Sequence of chain 54.C:
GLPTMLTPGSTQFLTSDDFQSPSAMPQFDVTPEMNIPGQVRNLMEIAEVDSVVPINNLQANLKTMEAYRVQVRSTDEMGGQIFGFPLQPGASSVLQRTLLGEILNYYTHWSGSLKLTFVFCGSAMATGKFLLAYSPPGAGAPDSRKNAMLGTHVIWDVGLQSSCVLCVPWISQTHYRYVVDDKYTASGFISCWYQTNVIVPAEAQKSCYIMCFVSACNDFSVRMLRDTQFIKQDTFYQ

Sequence of chain 28.A:
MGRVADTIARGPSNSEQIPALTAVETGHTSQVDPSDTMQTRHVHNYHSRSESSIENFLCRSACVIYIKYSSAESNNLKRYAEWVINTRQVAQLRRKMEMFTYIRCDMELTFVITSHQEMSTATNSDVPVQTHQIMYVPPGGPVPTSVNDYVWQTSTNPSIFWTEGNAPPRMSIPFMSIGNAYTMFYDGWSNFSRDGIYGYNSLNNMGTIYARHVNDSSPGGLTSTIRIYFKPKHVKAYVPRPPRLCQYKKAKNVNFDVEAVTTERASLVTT

Sequence of chain 54.A:
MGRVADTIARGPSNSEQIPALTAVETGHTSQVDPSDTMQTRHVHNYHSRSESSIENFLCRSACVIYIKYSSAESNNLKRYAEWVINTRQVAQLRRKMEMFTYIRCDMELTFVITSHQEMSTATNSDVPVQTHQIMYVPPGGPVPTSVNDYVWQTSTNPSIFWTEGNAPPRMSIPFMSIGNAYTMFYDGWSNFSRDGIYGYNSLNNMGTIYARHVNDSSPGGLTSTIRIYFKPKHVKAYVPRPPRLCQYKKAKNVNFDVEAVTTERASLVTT

A small-molecule ligand and the protein it binds are described below.
Small molecule (SMILES): CCCOc1ccc2cc(S(=O)(=O)Nc3ccc(C(=O)O)cc3)ccc2c1

Binding-site contacts:
Ligand atom O2 contacts residue PHE236 of chain 54.C at 3.4 Å (h-bond).
Ligand atom C5 contacts residue GLN153 of chain 28.A at 3.2 Å.
Ligand atom O2 contacts residue ASP234 of chain 54.C at 3.7 Å.
Ligand atom C6 contacts residue PHE236 of chain 54.C at 3.5 Å (hydrophobic).
Ligand atom C10 contacts residue ASN148 of chain 28.A at 3.7 Å.
Ligand atom C14 contacts residue TYR66 of chain 54.A at 3.4 Å (hydrophobic).
Ligand atom C9 contacts residue ASN148 of chain 28.A at 3.7 Å.
Ligand atom N1 contacts residue GLN153 of chain 28.A at 2.7 Å (h-bond).
Ligand atom C8 contacts residue ASP234 of chain 54.C at 3.3 Å.
Ligand atom N1 contacts residue GLN233 of chain 54.C at 3.3 Å (h-bond).
Ligand atom C15 contacts residue TYR66 of chain 54.A at 3.4 Å (hydrophobic).
Ligand atom C9 contacts residue ASP234 of chain 54.C at 3.6 Å.
Ligand atom N1 contacts residue PHE236 of chain 54.C at 3.6 Å.
Ligand atom C4 contacts residue ASN148 of chain 28.A at 3.3 Å.
Ligand atom O5 contacts residue ARG212 of chain 28.A at 3.3 Å (salt-bridge).
Ligand atom C8 contacts residue ASN148 of chain 28.A at 3.3 Å.
Ligand atom O4 contacts residue ARG212 of chain 28.A at 2.8 Å (salt-bridge).
Ligand atom O5 contacts residue TRP152 of chain 28.A at 3.5 Å (h-bond).
Ligand atom C16 contacts residue PHE236 of chain 54.C at 3.7 Å (hydrophobic).
Ligand atom C13 contacts residue TYR66 of chain 54.A at 3.4 Å (hydrophobic).
Ligand atom C1 contacts residue GLN153 of chain 28.A at 3.4 Å.
Ligand atom O2 contacts residue GLN233 of chain 54.C at 3.0 Å.
Ligand atom S1 contacts residue GLN233 of chain 54.C at 3.7 Å.
Ligand atom O1 contacts residue GLN233 of chain 54.C at 3.5 Å (h-bond).
Ligand atom C4 contacts residue ASP149 of chain 28.A at 3.5 Å.
Ligand atom C2 contacts residue TYR66 of chain 54.A at 3.8 Å (hydrophobic).
Ligand atom C6 contacts residue GLN153 of chain 28.A at 3.2 Å.
Ligand atom C3 contacts residue ASP149 of chain 28.A at 3.5 Å.
Ligand atom O1 contacts residue ASP149 of chain 28.A at 3.6 Å.
Ligand atom C20 contacts residue ARG212 of chain 28.A at 3.4 Å.
Ligand atom O2 contacts residue THR235 of chain 54.C at 3.0 Å.
Ligand atom O4 contacts residue ARG227 of chain 54.A at 3.3 Å (salt-bridge).
Ligand atom O5 contacts residue TYR229 of chain 54.A at 3.8 Å.
Ligand atom C10 contacts residue ASP234 of chain 54.C at 3.8 Å.
Ligand atom O1 contacts residue TYR150 of chain 28.A at 3.0 Å (h-bond).
Ligand atom C3 contacts residue ASN148 of chain 28.A at 3.5 Å.
Ligand atom C16 contacts residue THR235 of chain 54.C at 3.8 Å.
Ligand atom O5 contacts residue ARG227 of chain 54.A at 3.5 Å (salt-bridge).
Ligand atom C7 contacts residue THR235 of chain 54.C at 3.8 Å.
Ligand atom C20 contacts residue ARG227 of chain 54.A at 3.6 Å.